Binding-site contacts:
Ligand atom C6 contacts residue VAL271 of chain 1.A at 3.7 Å (hydrophobic).
Ligand atom C2 contacts residue PRO269 of chain 1.A at 3.5 Å (hydrophobic).
Ligand atom CA contacts residue GLU296 of chain 1.A at 3.6 Å.
Ligand atom C contacts residue TYR292 of chain 1.A at 3.4 Å (hydrophobic).
Ligand atom C5 contacts residue PHE288 of chain 1.A at 3.3 Å (hydrophobic).
Ligand atom NE contacts residue PRO269 of chain 1.A at 3.8 Å.
Ligand atom C6 contacts residue PRO269 of chain 1.A at 3.8 Å (hydrophobic).
Ligand atom OA1 contacts residue TYR292 of chain 1.A at 2.7 Å (h-bond).
Ligand atom C2 contacts residue TRP291 of chain 1.A at 4.0 Å (hydrophobic).
Ligand atom C1 contacts residue GLU296 of chain 1.A at 3.5 Å.
Ligand atom NH contacts residue TRP291 of chain 1.A at 2.9 Å (h-bond).
Ligand atom NH contacts residue GLU296 of chain 1.A at 2.6 Å (salt-bridge).
Ligand atom C1 contacts residue PRO269 of chain 1.A at 3.7 Å (hydrophobic).
Ligand atom S4 contacts residue HEM1 of chain 1.C at 2.5 Å.
Ligand atom C3 contacts residue HEM1 of chain 1.C at 3.0 Å.
Ligand atom N contacts residue HEM1 of chain 1.C at 2.8 Å (h-bond).
Ligand atom CD contacts residue GLU296 of chain 1.A at 3.6 Å.
Ligand atom C6 contacts residue SER289 of chain 1.A at 4.0 Å.
Ligand atom C contacts residue GLN182 of chain 1.A at 3.7 Å.
Ligand atom NH contacts residue TYR292 of chain 1.A at 3.7 Å.
Ligand atom C1 contacts residue TRP291 of chain 1.A at 3.9 Å (hydrophobic).
Ligand atom C contacts residue ASP301 of chain 1.A at 3.4 Å.
Ligand atom OA2 contacts residue ASP301 of chain 1.A at 2.6 Å (salt-bridge).
Ligand atom NE contacts residue GLU296 of chain 1.A at 2.7 Å (salt-bridge).
Ligand atom OA1 contacts residue GLN182 of chain 1.A at 3.1 Å (h-bond).
Ligand atom CB contacts residue GLU296 of chain 1.A at 3.3 Å.
Ligand atom CG contacts residue HEM1 of chain 1.C at 3.8 Å.
Ligand atom OA2 contacts residue TYR292 of chain 1.A at 3.3 Å.
Ligand atom C5 contacts residue HEM1 of chain 1.C at 3.3 Å.
Ligand atom CB contacts residue GLN182 of chain 1.A at 3.5 Å.
Ligand atom CB contacts residue TYR292 of chain 1.A at 3.9 Å (hydrophobic).
Ligand atom CA contacts residue GLN182 of chain 1.A at 3.4 Å.
Ligand atom OA1 contacts residue ASP301 of chain 1.A at 3.4 Å (salt-bridge).
Ligand atom OA2 contacts residue GLU296 of chain 1.A at 3.5 Å.
Ligand atom CG contacts residue GLU296 of chain 1.A at 3.3 Å.
Ligand atom OA1 contacts residue TYR266 of chain 1.A at 3.4 Å (h-bond).
Ligand atom N contacts residue GLU296 of chain 1.A at 3.0 Å (salt-bridge).
Ligand atom C3 contacts residue GLY290 of chain 1.A at 4.0 Å.
Ligand atom CA contacts residue HEM1 of chain 1.C at 4.0 Å.
Ligand atom C6 contacts residue PHE288 of chain 1.A at 3.5 Å (hydrophobic).

The protein below binds the small molecule below.
Small molecule (SMILES): [H]/N=C(\CCSCC)NCCC[C@H](N)C(=O)O

Sequence of chain 1.A:
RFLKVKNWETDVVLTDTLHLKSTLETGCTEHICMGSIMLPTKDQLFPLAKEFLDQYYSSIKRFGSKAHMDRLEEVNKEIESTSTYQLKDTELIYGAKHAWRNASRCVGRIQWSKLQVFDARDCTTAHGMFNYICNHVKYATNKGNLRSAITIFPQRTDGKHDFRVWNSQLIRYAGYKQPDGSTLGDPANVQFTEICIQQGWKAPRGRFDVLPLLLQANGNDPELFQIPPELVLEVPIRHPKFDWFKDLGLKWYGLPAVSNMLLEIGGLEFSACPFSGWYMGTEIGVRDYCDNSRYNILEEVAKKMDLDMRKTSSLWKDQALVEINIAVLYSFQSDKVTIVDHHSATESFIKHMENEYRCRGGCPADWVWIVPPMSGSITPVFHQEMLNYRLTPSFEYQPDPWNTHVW